Sequence of chain 23.A:
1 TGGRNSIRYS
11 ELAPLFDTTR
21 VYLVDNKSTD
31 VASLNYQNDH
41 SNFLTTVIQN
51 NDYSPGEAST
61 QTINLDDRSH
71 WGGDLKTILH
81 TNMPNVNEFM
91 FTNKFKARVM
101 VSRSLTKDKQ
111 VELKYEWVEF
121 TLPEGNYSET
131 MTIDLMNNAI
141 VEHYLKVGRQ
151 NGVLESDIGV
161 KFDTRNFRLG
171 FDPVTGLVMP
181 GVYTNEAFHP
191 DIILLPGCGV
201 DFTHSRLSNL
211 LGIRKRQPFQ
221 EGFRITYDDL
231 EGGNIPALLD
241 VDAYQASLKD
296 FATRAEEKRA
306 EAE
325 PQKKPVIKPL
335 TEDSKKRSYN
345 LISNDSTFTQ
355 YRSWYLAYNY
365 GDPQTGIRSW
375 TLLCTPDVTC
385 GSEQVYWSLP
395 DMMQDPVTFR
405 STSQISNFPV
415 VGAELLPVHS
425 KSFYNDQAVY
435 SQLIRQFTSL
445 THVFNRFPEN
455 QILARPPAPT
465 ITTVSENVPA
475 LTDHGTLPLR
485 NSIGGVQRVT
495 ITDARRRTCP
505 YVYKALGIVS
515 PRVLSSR

The protein below binds the small molecule below.
Small molecule (SMILES): CCCCCCCCCCCC[N+](C)(C)CCCS(=O)(=O)O

Binding-site contacts:
Ligand atom O1S contacts residue ARG98 of chain 23.A at 3.6 Å.
Ligand atom O3S contacts residue THR226 of chain 23.A at 4.0 Å.
Ligand atom C14 contacts residue ARG224 of chain 23.A at 4.5 Å.
Ligand atom C3 contacts residue ARG98 of chain 23.A at 3.2 Å.
Ligand atom N1 contacts residue ARG224 of chain 23.A at 4.2 Å.
Ligand atom S1 contacts residue ARG98 of chain 23.A at 4.4 Å.
Ligand atom C15 contacts residue TRP117 of chain 23.A at 4.2 Å (hydrophobic).
Ligand atom O1S contacts residue ASP228 of chain 23.A at 3.6 Å.
Ligand atom C3 contacts residue TRP117 of chain 23.A at 3.5 Å (hydrophobic).
Ligand atom N1 contacts residue TRP117 of chain 23.A at 4.1 Å.
Ligand atom O1S contacts residue THR226 of chain 23.A at 4.3 Å.
Ligand atom C16 contacts residue TRP117 of chain 23.A at 3.7 Å (hydrophobic).
Ligand atom C1 contacts residue ARG224 of chain 23.A at 3.8 Å.
Ligand atom N1 contacts residue ARG98 of chain 23.A at 4.3 Å.
Ligand atom C15 contacts residue ARG224 of chain 23.A at 3.3 Å.
Ligand atom C16 contacts residue ARG224 of chain 23.A at 4.0 Å.
Ligand atom C13 contacts residue ARG224 of chain 23.A at 4.1 Å.
Ligand atom C2 contacts residue ARG98 of chain 23.A at 3.4 Å.
Ligand atom C2 contacts residue ARG224 of chain 23.A at 3.8 Å.
Ligand atom C3 contacts residue ARG224 of chain 23.A at 3.5 Å.
Ligand atom C1 contacts residue ARG98 of chain 23.A at 3.2 Å.